Sequence of chain 1.C:
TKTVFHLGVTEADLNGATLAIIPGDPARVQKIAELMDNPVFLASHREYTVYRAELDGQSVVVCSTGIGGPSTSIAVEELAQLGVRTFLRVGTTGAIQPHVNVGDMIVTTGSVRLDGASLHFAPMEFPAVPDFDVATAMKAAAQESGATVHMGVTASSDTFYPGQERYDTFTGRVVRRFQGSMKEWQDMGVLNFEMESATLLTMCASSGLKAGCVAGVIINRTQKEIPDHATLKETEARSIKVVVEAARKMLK

This small molecule binds to this protein.
Small molecule (SMILES): Nc1ccnc(=O)[nH]1

Binding-site contacts:
Ligand atom N3 contacts residue GLN165 of chain 1.C at 2.8 Å (h-bond).
Ligand atom C6 contacts residue THR93 of chain 1.C at 3.9 Å.
Ligand atom O2 contacts residue GLN165 of chain 1.C at 3.0 Å (h-bond).
Ligand atom N4 contacts residue CTN1 of chain 1.U at 0.5 Å (h-bond).
Ligand atom C4 contacts residue CTN1 of chain 1.U at 0.7 Å.
Ligand atom C5 contacts residue ILE220 of chain 1.C at 4.0 Å (hydrophobic).
Ligand atom O2 contacts residue PHE161 of chain 1.C at 4.0 Å.
Ligand atom N4 contacts residue GLN165 of chain 1.C at 3.6 Å.
Ligand atom C6 contacts residue GOL1 of chain 1.W at 3.5 Å.
Ligand atom N1 contacts residue THR93 of chain 1.C at 4.0 Å.
Ligand atom N3 contacts residue PHE194 of chain 1.C at 3.7 Å.
Ligand atom O2 contacts residue CTN1 of chain 1.U at 0.5 Å (h-bond).
Ligand atom C4 contacts residue PHE161 of chain 1.C at 3.8 Å (hydrophobic).
Ligand atom C4 contacts residue ARG167 of chain 1.C at 3.8 Å.
Ligand atom N1 contacts residue CTN1 of chain 1.U at 0.6 Å (h-bond).
Ligand atom N3 contacts residue PHE161 of chain 1.C at 3.7 Å.
Ligand atom O2 contacts residue PHE194 of chain 1.C at 3.7 Å.
Ligand atom C2 contacts residue PHE194 of chain 1.C at 3.6 Å (hydrophobic).
Ligand atom N4 contacts residue ARG167 of chain 1.C at 2.9 Å (salt-bridge).
Ligand atom O2 contacts residue GLU195 of chain 1.C at 3.4 Å.
Ligand atom N4 contacts residue GLY95 of chain 1.C at 3.5 Å.
Ligand atom O2 contacts residue GOL1 of chain 1.W at 3.8 Å.
Ligand atom C4 contacts residue GLN165 of chain 1.C at 3.7 Å.
Ligand atom C2 contacts residue CTN1 of chain 1.U at 0.5 Å.
Ligand atom C6 contacts residue THR94 of chain 1.C at 3.8 Å.
Ligand atom C6 contacts residue CTN1 of chain 1.U at 0.7 Å.
Ligand atom O2 contacts residue MET196 of chain 1.C at 3.6 Å.
Ligand atom N3 contacts residue CTN1 of chain 1.U at 0.5 Å (h-bond).
Ligand atom C4 contacts residue GLY95 of chain 1.C at 3.5 Å.
Ligand atom N3 contacts residue GLY95 of chain 1.C at 4.0 Å.
Ligand atom C5 contacts residue GLY95 of chain 1.C at 3.5 Å.
Ligand atom C6 contacts residue GLY95 of chain 1.C at 3.9 Å.
Ligand atom N1 contacts residue PHE161 of chain 1.C at 4.1 Å.
Ligand atom N4 contacts residue ILE220 of chain 1.C at 3.3 Å.
Ligand atom N1 contacts residue GOL1 of chain 1.W at 2.7 Å (h-bond).
Ligand atom C2 contacts residue GLN165 of chain 1.C at 3.6 Å.
Ligand atom C2 contacts residue PHE161 of chain 1.C at 3.8 Å (hydrophobic).
Ligand atom C5 contacts residue THR94 of chain 1.C at 3.7 Å.
Ligand atom C5 contacts residue CTN1 of chain 1.U at 0.8 Å.
Ligand atom C2 contacts residue GOL1 of chain 1.W at 3.7 Å.